Sequence of chain 1.C:
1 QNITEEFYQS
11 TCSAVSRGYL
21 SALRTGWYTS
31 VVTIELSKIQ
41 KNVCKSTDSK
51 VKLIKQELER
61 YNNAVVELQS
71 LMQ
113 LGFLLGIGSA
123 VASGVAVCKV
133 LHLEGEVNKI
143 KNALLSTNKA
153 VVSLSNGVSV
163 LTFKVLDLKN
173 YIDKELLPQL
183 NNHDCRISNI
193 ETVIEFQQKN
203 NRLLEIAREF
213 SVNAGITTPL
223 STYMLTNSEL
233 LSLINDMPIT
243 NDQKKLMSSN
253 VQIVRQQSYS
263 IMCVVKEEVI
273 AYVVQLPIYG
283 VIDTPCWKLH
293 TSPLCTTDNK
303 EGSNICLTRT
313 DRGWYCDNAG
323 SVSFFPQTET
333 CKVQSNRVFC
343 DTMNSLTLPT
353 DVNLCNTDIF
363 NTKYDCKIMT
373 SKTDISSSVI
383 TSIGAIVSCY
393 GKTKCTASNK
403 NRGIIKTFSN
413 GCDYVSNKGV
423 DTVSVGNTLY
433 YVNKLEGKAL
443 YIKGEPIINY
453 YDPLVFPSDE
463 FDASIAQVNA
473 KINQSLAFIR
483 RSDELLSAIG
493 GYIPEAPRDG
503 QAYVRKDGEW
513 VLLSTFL

Binding-site contacts:
Ligand atom C5 contacts residue ASN475 of chain 1.C at 3.7 Å.
Ligand atom C3 contacts residue ASN475 of chain 1.C at 3.8 Å.
Ligand atom C8 contacts residue ASN471 of chain 1.C at 3.9 Å.
Ligand atom C2 contacts residue ASN475 of chain 1.C at 2.5 Å.
Ligand atom O5 contacts residue ASN475 of chain 1.C at 2.4 Å (h-bond).
Ligand atom C4 contacts residue ASN475 of chain 1.C at 4.2 Å.
Ligand atom O7 contacts residue ALA472 of chain 1.C at 4.3 Å.
Ligand atom C8 contacts residue ALA472 of chain 1.C at 3.5 Å (hydrophobic).
Ligand atom C7 contacts residue ALA472 of chain 1.C at 4.2 Å (hydrophobic).
Ligand atom C7 contacts residue ASN475 of chain 1.C at 3.4 Å.
Ligand atom C8 contacts residue ALA468 of chain 1.C at 3.6 Å (hydrophobic).
Ligand atom N2 contacts residue ASN475 of chain 1.C at 2.9 Å (h-bond).
Ligand atom C1 contacts residue ASN475 of chain 1.C at 1.4 Å.
Ligand atom O7 contacts residue ASN475 of chain 1.C at 3.4 Å (h-bond).

A small-molecule ligand and the protein it binds are described below.
Small molecule (SMILES): CC(=O)N[C@@H]1[C@@H](O)[C@H](O)[C@@H](CO)O[C@H]1O